Binding-site contacts:
Ligand atom O5 contacts residue ALA706 of chain 1.G at 4.4 Å.
Ligand atom C4 contacts residue ASN1074 of chain 1.G at 4.3 Å.
Ligand atom C5 contacts residue ASN1074 of chain 1.G at 3.8 Å.
Ligand atom C8 contacts residue LYS1073 of chain 1.G at 4.0 Å.
Ligand atom C3 contacts residue ASN1074 of chain 1.G at 3.9 Å.
Ligand atom C2 contacts residue ASN1074 of chain 1.G at 2.5 Å.
Ligand atom C8 contacts residue GLU1072 of chain 1.G at 3.3 Å.
Ligand atom N2 contacts residue ASN1074 of chain 1.G at 3.0 Å (h-bond).
Ligand atom C8 contacts residue ASN1074 of chain 1.G at 3.7 Å.
Ligand atom C1 contacts residue GLN895 of chain 1.D at 4.4 Å.
Ligand atom C1 contacts residue ASN1074 of chain 1.G at 1.5 Å.
Ligand atom O7 contacts residue ASN1074 of chain 1.G at 3.7 Å.
Ligand atom C7 contacts residue ASN1074 of chain 1.G at 3.3 Å.
Ligand atom C5 contacts residue ALA706 of chain 1.G at 4.0 Å (hydrophobic).
Ligand atom O5 contacts residue ASN1074 of chain 1.G at 2.4 Å (h-bond).

Sequence of chain 1.D:
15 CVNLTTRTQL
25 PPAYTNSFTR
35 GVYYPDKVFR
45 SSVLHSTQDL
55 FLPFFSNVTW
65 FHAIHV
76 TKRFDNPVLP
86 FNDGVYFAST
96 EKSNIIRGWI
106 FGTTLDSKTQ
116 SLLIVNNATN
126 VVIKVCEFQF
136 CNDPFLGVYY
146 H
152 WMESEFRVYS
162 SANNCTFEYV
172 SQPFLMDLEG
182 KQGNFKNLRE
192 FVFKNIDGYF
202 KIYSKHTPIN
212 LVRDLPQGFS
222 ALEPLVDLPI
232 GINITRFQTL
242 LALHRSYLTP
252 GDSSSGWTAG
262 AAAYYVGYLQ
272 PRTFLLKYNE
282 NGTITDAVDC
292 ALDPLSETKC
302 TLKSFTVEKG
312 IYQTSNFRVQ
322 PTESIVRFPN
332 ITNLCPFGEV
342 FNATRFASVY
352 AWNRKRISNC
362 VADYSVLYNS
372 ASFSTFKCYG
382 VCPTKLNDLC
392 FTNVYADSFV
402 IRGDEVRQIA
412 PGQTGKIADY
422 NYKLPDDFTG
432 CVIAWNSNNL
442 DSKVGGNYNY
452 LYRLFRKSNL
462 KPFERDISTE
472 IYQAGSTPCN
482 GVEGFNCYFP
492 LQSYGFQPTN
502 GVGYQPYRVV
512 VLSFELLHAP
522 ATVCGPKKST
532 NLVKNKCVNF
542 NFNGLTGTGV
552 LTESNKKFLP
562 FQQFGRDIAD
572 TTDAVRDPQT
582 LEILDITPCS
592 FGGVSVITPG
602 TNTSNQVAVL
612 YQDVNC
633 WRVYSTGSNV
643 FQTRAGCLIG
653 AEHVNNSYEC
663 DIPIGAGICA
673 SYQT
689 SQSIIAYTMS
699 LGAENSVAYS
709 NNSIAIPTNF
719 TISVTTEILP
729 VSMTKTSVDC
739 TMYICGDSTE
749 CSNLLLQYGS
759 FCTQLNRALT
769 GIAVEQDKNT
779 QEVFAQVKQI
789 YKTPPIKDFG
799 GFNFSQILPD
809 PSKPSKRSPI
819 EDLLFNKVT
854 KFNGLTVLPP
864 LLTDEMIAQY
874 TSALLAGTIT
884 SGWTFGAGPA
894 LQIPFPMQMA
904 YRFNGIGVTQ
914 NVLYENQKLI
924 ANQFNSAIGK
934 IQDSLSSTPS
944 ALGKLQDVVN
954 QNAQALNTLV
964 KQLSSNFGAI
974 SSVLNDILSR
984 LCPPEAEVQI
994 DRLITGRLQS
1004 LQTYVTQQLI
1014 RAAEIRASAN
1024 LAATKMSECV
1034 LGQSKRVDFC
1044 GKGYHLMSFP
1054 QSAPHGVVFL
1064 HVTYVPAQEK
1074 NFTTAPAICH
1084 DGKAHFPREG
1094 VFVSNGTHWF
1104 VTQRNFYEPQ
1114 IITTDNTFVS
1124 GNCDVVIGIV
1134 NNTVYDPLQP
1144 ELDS

Sequence of chain 1.G:
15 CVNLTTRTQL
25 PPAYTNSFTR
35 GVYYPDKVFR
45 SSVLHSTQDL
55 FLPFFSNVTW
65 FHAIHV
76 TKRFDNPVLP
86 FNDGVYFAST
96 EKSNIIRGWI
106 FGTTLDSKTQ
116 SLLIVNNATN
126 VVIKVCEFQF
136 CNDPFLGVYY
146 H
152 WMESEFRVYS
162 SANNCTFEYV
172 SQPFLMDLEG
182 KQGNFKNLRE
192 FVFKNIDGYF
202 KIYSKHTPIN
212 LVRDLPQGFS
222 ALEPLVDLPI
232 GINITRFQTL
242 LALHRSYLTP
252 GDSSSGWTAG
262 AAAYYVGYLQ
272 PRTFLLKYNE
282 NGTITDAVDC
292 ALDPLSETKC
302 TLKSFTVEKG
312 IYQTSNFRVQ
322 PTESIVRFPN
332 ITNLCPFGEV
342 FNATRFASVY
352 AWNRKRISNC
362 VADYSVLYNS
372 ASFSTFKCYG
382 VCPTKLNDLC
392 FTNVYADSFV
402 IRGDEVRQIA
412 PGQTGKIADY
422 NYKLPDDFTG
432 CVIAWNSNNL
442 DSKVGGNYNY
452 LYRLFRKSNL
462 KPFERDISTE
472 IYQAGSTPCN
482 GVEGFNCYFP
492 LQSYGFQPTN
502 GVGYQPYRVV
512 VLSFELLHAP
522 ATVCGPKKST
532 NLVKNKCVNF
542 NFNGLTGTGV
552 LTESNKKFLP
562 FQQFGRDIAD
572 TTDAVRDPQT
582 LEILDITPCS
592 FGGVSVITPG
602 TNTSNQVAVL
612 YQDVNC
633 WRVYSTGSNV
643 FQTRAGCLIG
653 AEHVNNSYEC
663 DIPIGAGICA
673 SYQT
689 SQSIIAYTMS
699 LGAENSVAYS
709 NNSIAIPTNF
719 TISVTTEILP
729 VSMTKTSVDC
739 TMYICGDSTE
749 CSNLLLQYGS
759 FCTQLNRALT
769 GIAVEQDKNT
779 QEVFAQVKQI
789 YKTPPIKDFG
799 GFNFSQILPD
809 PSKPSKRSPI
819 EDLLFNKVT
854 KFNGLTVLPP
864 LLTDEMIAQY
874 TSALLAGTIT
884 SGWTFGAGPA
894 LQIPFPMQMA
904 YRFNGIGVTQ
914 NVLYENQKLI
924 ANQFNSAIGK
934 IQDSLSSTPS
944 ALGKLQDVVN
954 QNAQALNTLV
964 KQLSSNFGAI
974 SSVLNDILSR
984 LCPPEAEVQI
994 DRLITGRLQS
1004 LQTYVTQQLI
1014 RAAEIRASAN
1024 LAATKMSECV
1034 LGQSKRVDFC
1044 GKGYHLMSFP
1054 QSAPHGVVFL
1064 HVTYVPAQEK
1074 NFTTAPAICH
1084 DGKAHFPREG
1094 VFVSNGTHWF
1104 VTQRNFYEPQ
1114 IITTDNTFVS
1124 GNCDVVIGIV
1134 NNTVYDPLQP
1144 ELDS

This protein binds this small molecule.
Small molecule (SMILES): CC(=O)N[C@@H]1[C@@H](O)[C@H](O)[C@@H](CO)O[C@H]1O